Binding-site contacts:
Ligand atom N21 contacts residue ASP211 of chain 2.A at 3.0 Å (salt-bridge).
Ligand atom C37 contacts residue TRP16 of chain 2.A at 3.5 Å (hydrophobic).
Ligand atom N27 contacts residue LYS82 of chain 2.A at 3.7 Å.
Ligand atom N8 contacts residue LEU200 of chain 2.A at 3.4 Å.
Ligand atom C23 contacts residue LYS82 of chain 2.A at 3.7 Å.
Ligand atom F43 contacts residue ILE209 of chain 2.A at 3.1 Å.
Ligand atom C1 contacts residue LEU54 of chain 2.A at 3.7 Å (hydrophobic).
Ligand atom C38 contacts residue CYS210 of chain 2.A at 3.6 Å (hydrophobic).
Ligand atom N8 contacts residue ALA80 of chain 2.A at 3.5 Å.
Ligand atom C10 contacts residue THR129 of chain 2.A at 3.6 Å.
Ligand atom F45 contacts residue TRP16 of chain 2.A at 3.4 Å.
Ligand atom F44 contacts residue LEU106 of chain 2.A at 3.7 Å.
Ligand atom F44 contacts residue ILE112 of chain 2.A at 3.6 Å.
Ligand atom N5 contacts residue CYS132 of chain 2.A at 2.9 Å (h-bond).
Ligand atom C32 contacts residue ASP211 of chain 2.A at 3.5 Å.
Ligand atom C38 contacts residue TRP16 of chain 2.A at 3.3 Å (hydrophobic).
Ligand atom F45 contacts residue LEU184 of chain 2.A at 3.4 Å.
Ligand atom C40 contacts residue ASP211 of chain 2.A at 3.2 Å.
Ligand atom C19 contacts residue ASP211 of chain 2.A at 3.6 Å.
Ligand atom N21 contacts residue CYS210 of chain 2.A at 3.6 Å.
Ligand atom C10 contacts residue LEU200 of chain 2.A at 3.6 Å (hydrophobic).
Ligand atom C3 contacts residue CYS132 of chain 2.A at 3.3 Å (hydrophobic).
Ligand atom C29 contacts residue ASP211 of chain 2.A at 3.4 Å.
Ligand atom C40 contacts residue CYS210 of chain 2.A at 3.4 Å (hydrophobic).
Ligand atom F45 contacts residue HIS191 of chain 2.A at 3.7 Å.
Ligand atom C14 contacts residue LEU200 of chain 2.A at 3.3 Å (hydrophobic).
Ligand atom C13 contacts residue LEU200 of chain 2.A at 3.4 Å (hydrophobic).
Ligand atom C22 contacts residue LYS82 of chain 2.A at 3.7 Å.
Ligand atom N27 contacts residue GLU99 of chain 2.A at 3.1 Å (salt-bridge).
Ligand atom N8 contacts residue GLU130 of chain 2.A at 2.9 Å (salt-bridge).
Ligand atom C42 contacts residue TRP16 of chain 2.A at 3.7 Å (hydrophobic).
Ligand atom N5 contacts residue TYR131 of chain 2.A at 3.6 Å.
Ligand atom F43 contacts residue ILE112 of chain 2.A at 3.4 Å.
Ligand atom C10 contacts residue GLU130 of chain 2.A at 3.7 Å.
Ligand atom C35 contacts residue VAL113 of chain 2.A at 3.6 Å (hydrophobic).
Ligand atom C19 contacts residue CYS210 of chain 2.A at 3.6 Å (hydrophobic).
Ligand atom C10 contacts residue ALA80 of chain 2.A at 3.7 Å (hydrophobic).
Ligand atom C29 contacts residue GLU99 of chain 2.A at 3.4 Å.
Ligand atom C12 contacts residue LEU200 of chain 2.A at 3.6 Å (hydrophobic).
Ligand atom F44 contacts residue TRP16 of chain 2.A at 3.6 Å.

Sequence of chain 2.A:
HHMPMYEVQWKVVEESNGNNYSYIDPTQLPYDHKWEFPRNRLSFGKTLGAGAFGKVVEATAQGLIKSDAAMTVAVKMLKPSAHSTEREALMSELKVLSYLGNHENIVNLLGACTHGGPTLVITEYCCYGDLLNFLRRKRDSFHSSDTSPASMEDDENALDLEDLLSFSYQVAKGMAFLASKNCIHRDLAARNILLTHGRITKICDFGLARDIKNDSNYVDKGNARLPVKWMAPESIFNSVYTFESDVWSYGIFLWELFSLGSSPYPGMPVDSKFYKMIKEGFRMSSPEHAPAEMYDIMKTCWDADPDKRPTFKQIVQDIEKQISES

The protein below binds the small molecule below.
Small molecule (SMILES): FC(F)(F)c1ccc(CNc2ccc(Cc3c[nH]c4ncccc34)cn2)cc1